Sequence of chain 3.A:
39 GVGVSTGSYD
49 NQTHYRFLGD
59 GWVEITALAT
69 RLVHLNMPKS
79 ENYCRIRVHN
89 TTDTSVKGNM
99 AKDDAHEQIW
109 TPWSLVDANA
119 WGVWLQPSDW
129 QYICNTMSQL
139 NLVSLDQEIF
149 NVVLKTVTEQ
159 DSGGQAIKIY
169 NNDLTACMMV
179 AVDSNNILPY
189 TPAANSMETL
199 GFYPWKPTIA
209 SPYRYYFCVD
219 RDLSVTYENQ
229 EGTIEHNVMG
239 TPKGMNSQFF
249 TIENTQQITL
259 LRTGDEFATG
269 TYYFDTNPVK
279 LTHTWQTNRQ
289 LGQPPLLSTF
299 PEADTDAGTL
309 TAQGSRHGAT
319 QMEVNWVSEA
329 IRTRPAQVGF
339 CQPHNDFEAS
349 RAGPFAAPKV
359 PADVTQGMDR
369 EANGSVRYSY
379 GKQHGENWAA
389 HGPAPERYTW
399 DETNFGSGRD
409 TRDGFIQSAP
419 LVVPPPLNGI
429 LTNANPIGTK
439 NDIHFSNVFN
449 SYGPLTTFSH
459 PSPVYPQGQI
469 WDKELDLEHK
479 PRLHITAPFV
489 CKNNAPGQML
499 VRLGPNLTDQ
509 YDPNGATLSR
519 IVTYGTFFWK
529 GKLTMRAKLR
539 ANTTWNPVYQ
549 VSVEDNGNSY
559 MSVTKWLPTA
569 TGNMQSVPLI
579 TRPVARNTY

The protein below binds the small molecule below.
Small molecule (SMILES): Nc1ncnc2c1ncn2[C@H]1C[C@H](O)[C@@H](COP(=O)(O)O)O1

Binding-site contacts:
Ligand atom P contacts residue ASP273 of chain 3.A at 2.8 Å.
Ligand atom O5' contacts residue ASP273 of chain 3.A at 4.1 Å.
Ligand atom OP1 contacts residue PHE272 of chain 3.A at 3.4 Å.
Ligand atom OP2 contacts residue ASN491 of chain 3.A at 1.7 Å (h-bond).
Ligand atom OP2 contacts residue ASP273 of chain 3.A at 2.4 Å.
Ligand atom OP1 contacts residue ASP273 of chain 3.A at 3.3 Å.
Ligand atom C5' contacts residue ASP273 of chain 3.A at 3.8 Å.
Ligand atom O5' contacts residue ASN491 of chain 3.A at 3.5 Å (h-bond).
Ligand atom OP1 contacts residue TYR271 of chain 3.A at 3.1 Å (h-bond).
Ligand atom C5' contacts residue ASN491 of chain 3.A at 4.0 Å.
Ligand atom P contacts residue TYR271 of chain 3.A at 4.5 Å.
Ligand atom P contacts residue PHE272 of chain 3.A at 4.3 Å.
Ligand atom P contacts residue ASN491 of chain 3.A at 3.0 Å.
Ligand atom OP1 contacts residue ASN491 of chain 3.A at 3.6 Å.